The protein below binds the small molecule below.
Small molecule (SMILES): CC(=O)N[C@@H]1[C@@H](O)[C@H](O)[C@@H](CO)O[C@H]1O

Sequence of chain 1.A:
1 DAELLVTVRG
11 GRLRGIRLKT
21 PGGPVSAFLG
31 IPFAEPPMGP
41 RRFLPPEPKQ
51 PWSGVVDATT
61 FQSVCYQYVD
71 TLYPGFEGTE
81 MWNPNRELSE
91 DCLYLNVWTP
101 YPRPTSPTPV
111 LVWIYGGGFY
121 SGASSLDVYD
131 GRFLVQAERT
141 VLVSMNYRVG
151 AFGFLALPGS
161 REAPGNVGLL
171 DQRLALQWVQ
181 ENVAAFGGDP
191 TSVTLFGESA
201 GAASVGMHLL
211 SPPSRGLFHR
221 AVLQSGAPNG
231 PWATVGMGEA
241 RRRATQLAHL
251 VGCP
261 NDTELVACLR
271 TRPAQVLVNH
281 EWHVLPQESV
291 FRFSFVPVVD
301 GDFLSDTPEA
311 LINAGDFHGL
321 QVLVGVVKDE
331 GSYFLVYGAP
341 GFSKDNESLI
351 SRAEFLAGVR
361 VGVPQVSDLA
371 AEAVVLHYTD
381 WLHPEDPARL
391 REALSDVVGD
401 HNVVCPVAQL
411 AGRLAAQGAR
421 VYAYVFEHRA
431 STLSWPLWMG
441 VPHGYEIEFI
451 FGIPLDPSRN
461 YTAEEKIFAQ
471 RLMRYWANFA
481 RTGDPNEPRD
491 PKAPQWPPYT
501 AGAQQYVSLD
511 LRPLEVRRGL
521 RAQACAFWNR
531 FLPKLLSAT

Binding-site contacts:
Ligand atom O6 contacts residue ASN460 of chain 1.A at 4.5 Å.
Ligand atom C7 contacts residue ASN460 of chain 1.A at 3.9 Å.
Ligand atom C6 contacts residue SER458 of chain 1.A at 4.4 Å.
Ligand atom C4 contacts residue ASN460 of chain 1.A at 4.3 Å.
Ligand atom O6 contacts residue ARG459 of chain 1.A at 4.5 Å.
Ligand atom C2 contacts residue ASN460 of chain 1.A at 2.5 Å.
Ligand atom O5 contacts residue SER458 of chain 1.A at 4.2 Å.
Ligand atom O6 contacts residue SER458 of chain 1.A at 3.6 Å (h-bond).
Ligand atom C5 contacts residue ASN460 of chain 1.A at 3.6 Å.
Ligand atom C3 contacts residue ASN460 of chain 1.A at 3.8 Å.
Ligand atom O5 contacts residue ASN460 of chain 1.A at 2.3 Å (h-bond).
Ligand atom C1 contacts residue ASN460 of chain 1.A at 1.4 Å.
Ligand atom O7 contacts residue ASN460 of chain 1.A at 4.0 Å.
Ligand atom N2 contacts residue ASN460 of chain 1.A at 3.0 Å (h-bond).